Binding-site contacts:
Ligand atom C25 contacts residue VAL108 of chain 1.A at 3.7 Å (hydrophobic).
Ligand atom N13 contacts residue ALA111 of chain 1.A at 2.8 Å (h-bond).
Ligand atom C15 contacts residue ALA111 of chain 1.A at 3.4 Å (hydrophobic).
Ligand atom C15 contacts residue ALA112 of chain 1.A at 3.6 Å (hydrophobic).
Ligand atom C14 contacts residue GLY114 of chain 1.A at 3.7 Å.
Ligand atom C26 contacts residue LEU177 of chain 1.A at 3.5 Å (hydrophobic).
Ligand atom C25 contacts residue GLU109 of chain 1.A at 4.2 Å.
Ligand atom N27 contacts residue ALA59 of chain 1.A at 3.8 Å.
Ligand atom N11 contacts residue LEU31 of chain 1.A at 4.1 Å.
Ligand atom C25 contacts residue ALA59 of chain 1.A at 4.2 Å (hydrophobic).
Ligand atom C25 contacts residue LEU177 of chain 1.A at 4.1 Å (hydrophobic).
Ligand atom C28 contacts residue LEU177 of chain 1.A at 3.8 Å (hydrophobic).
Ligand atom N13 contacts residue GLY114 of chain 1.A at 4.1 Å.
Ligand atom C14 contacts residue ALA111 of chain 1.A at 3.3 Å (hydrophobic).
Ligand atom C23 contacts residue VAL39 of chain 1.A at 4.3 Å (hydrophobic).
Ligand atom C20 contacts residue LEU177 of chain 1.A at 3.6 Å (hydrophobic).
Ligand atom C20 contacts residue VAL39 of chain 1.A at 4.2 Å (hydrophobic).
Ligand atom O29 contacts residue ALA111 of chain 1.A at 2.7 Å (h-bond).
Ligand atom C15 contacts residue GLY114 of chain 1.A at 3.4 Å.
Ligand atom C9 contacts residue LEU31 of chain 1.A at 4.1 Å (hydrophobic).
Ligand atom C25 contacts residue ILE92 of chain 1.A at 3.8 Å (hydrophobic).
Ligand atom C12 contacts residue ALA111 of chain 1.A at 4.0 Å (hydrophobic).
Ligand atom C21 contacts residue LEU177 of chain 1.A at 4.2 Å (hydrophobic).
Ligand atom C10 contacts residue GLY114 of chain 1.A at 4.3 Å.
Ligand atom O29 contacts residue CYS110 of chain 1.A at 3.6 Å.
Ligand atom C17 contacts residue LEU177 of chain 1.A at 3.9 Å (hydrophobic).
Ligand atom C16 contacts residue ALA112 of chain 1.A at 4.1 Å (hydrophobic).
Ligand atom N27 contacts residue LEU177 of chain 1.A at 3.6 Å.
Ligand atom C23 contacts residue ASP188 of chain 1.A at 4.2 Å.
Ligand atom C16 contacts residue GLY114 of chain 1.A at 3.8 Å.
Ligand atom N27 contacts residue CYS110 of chain 1.A at 4.3 Å.
Ligand atom C18 contacts residue LEU177 of chain 1.A at 3.8 Å (hydrophobic).
Ligand atom C26 contacts residue ALA59 of chain 1.A at 4.1 Å (hydrophobic).
Ligand atom C21 contacts residue VAL39 of chain 1.A at 4.1 Å (hydrophobic).
Ligand atom C28 contacts residue ALA111 of chain 1.A at 3.7 Å (hydrophobic).
Ligand atom N27 contacts residue ALA111 of chain 1.A at 4.0 Å.
Ligand atom N27 contacts residue GLU109 of chain 1.A at 4.0 Å.
Ligand atom C24 contacts residue ILE92 of chain 1.A at 3.8 Å (hydrophobic).
Ligand atom F22 contacts residue VAL39 of chain 1.A at 3.9 Å.
Ligand atom C24 contacts residue VAL108 of chain 1.A at 3.7 Å (hydrophobic).

Sequence of chain 1.A:
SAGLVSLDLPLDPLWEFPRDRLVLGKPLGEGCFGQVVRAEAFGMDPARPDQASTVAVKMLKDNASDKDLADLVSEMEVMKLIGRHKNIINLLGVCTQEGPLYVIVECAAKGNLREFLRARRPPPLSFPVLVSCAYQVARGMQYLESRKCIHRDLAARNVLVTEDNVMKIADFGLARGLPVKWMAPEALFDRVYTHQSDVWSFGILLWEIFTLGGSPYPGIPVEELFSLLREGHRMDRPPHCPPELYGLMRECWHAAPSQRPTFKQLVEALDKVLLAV

This protein binds this small molecule.
Small molecule (SMILES): CN1CCN(c2ccc3[nH]c(-c4c(N)c5c(F)cccc5[nH]c4=O)nc3c2)CC1